Binding-site contacts:
Ligand atom O6 contacts residue THR156 of chain 23.C at 2.7 Å (h-bond).
Ligand atom O7 contacts residue GLY150 of chain 23.C at 4.2 Å.
Ligand atom C1 contacts residue THR156 of chain 23.C at 4.2 Å.
Ligand atom O7 contacts residue VAL153 of chain 23.C at 4.1 Å.
Ligand atom C6 contacts residue THR156 of chain 23.C at 3.7 Å.
Ligand atom C2 contacts residue ASN154 of chain 23.C at 3.6 Å.
Ligand atom C5 contacts residue THR156 of chain 23.C at 4.1 Å.
Ligand atom O5 contacts residue ASN154 of chain 23.C at 4.1 Å.
Ligand atom N2 contacts residue ASN154 of chain 23.C at 3.2 Å (h-bond).
Ligand atom C8 contacts residue ASN154 of chain 23.C at 2.3 Å.
Ligand atom C7 contacts residue ASN154 of chain 23.C at 2.2 Å.
Ligand atom O7 contacts residue ASN154 of chain 23.C at 2.1 Å (h-bond).
Ligand atom C1 contacts residue ASN154 of chain 23.C at 3.0 Å.
Ligand atom O5 contacts residue THR156 of chain 23.C at 4.0 Å.

This small molecule binds to this protein.
Small molecule (SMILES): CC(=O)N[C@H]1[C@H](O[C@H]2[C@H](O)[C@@H](NC(C)=O)CO[C@@H]2CO)O[C@H](CO)[C@@H](O)[C@@H]1O

Sequence of chain 23.C:
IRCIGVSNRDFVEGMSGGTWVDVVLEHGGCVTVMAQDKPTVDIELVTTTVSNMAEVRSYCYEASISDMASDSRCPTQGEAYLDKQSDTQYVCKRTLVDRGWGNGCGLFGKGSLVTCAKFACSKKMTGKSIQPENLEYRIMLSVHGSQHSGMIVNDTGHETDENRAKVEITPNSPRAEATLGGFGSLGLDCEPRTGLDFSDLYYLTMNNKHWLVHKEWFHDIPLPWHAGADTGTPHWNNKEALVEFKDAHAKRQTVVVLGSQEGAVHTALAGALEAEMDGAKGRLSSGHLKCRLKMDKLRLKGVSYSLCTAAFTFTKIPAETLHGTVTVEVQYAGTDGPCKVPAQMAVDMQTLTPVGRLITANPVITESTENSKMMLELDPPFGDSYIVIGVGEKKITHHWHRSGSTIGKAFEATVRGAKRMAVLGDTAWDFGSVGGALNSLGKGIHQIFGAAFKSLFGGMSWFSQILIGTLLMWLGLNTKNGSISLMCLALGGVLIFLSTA